Sequence of chain 1.I:
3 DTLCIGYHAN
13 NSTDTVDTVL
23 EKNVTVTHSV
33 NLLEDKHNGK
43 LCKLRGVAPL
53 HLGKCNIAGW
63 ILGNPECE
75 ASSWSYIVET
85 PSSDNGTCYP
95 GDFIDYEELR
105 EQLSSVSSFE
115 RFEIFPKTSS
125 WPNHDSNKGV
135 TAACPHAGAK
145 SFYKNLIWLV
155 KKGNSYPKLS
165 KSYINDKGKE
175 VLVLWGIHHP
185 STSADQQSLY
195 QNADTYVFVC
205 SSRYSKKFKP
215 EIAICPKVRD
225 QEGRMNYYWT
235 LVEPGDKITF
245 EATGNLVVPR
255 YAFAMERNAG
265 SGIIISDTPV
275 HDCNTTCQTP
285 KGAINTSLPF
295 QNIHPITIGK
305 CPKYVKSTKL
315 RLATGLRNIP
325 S

This small molecule binds to this protein.
Small molecule (SMILES): CC(=O)N[C@@H]1[C@@H](O)[C@H](O)[C@@H](CO)O[C@H]1O

Binding-site contacts:
Ligand atom N2 contacts residue ASN89 of chain 1.I at 2.7 Å (h-bond).
Ligand atom O5 contacts residue ASN89 of chain 1.I at 2.4 Å (h-bond).
Ligand atom N2 contacts residue ARG223 of chain 1.I at 3.9 Å.
Ligand atom C8 contacts residue ARG223 of chain 1.I at 3.8 Å.
Ligand atom C1 contacts residue GLU68 of chain 1.I at 3.7 Å.
Ligand atom C2 contacts residue ARG223 of chain 1.I at 4.3 Å.
Ligand atom C5 contacts residue ASN89 of chain 1.I at 3.6 Å.
Ligand atom O7 contacts residue ASN89 of chain 1.I at 2.8 Å (h-bond).
Ligand atom C7 contacts residue ASN66 of chain 1.I at 3.7 Å.
Ligand atom C8 contacts residue CYS92 of chain 1.I at 3.9 Å (hydrophobic).
Ligand atom C7 contacts residue GLU68 of chain 1.I at 3.9 Å.
Ligand atom O5 contacts residue ASP88 of chain 1.I at 4.4 Å.
Ligand atom O6 contacts residue ASN89 of chain 1.I at 4.4 Å.
Ligand atom O7 contacts residue CYS92 of chain 1.I at 3.6 Å.
Ligand atom C2 contacts residue ASN89 of chain 1.I at 2.2 Å.
Ligand atom N2 contacts residue GLU68 of chain 1.I at 3.4 Å.
Ligand atom C8 contacts residue ASN66 of chain 1.I at 3.4 Å.
Ligand atom O7 contacts residue ARG223 of chain 1.I at 3.7 Å.
Ligand atom O3 contacts residue ARG223 of chain 1.I at 3.3 Å (salt-bridge).
Ligand atom C2 contacts residue GLU68 of chain 1.I at 4.2 Å.
Ligand atom C1 contacts residue ASN89 of chain 1.I at 1.4 Å.
Ligand atom C8 contacts residue PRO139 of chain 1.I at 3.9 Å (hydrophobic).
Ligand atom C8 contacts residue CYS138 of chain 1.I at 4.2 Å (hydrophobic).
Ligand atom C6 contacts residue ASP88 of chain 1.I at 3.8 Å.
Ligand atom O7 contacts residue ASN66 of chain 1.I at 3.0 Å (h-bond).
Ligand atom C7 contacts residue CYS92 of chain 1.I at 4.1 Å (hydrophobic).
Ligand atom C3 contacts residue ARG223 of chain 1.I at 4.3 Å.
Ligand atom C7 contacts residue ARG223 of chain 1.I at 3.6 Å.
Ligand atom O6 contacts residue ASP88 of chain 1.I at 3.3 Å (salt-bridge).
Ligand atom C8 contacts residue ALA137 of chain 1.I at 4.5 Å (hydrophobic).
Ligand atom C4 contacts residue ASN89 of chain 1.I at 4.1 Å.
Ligand atom C3 contacts residue ASN89 of chain 1.I at 3.6 Å.
Ligand atom C8 contacts residue ASN89 of chain 1.I at 4.3 Å.
Ligand atom C8 contacts residue GLU68 of chain 1.I at 4.0 Å.
Ligand atom C7 contacts residue ASN89 of chain 1.I at 3.0 Å.